This small molecule binds to this protein.
Small molecule (SMILES): OC[C@H]1O[C@@H](O)[C@@H](O)[C@@H](O)[C@@H]1O

Sequence of chain 1.F:
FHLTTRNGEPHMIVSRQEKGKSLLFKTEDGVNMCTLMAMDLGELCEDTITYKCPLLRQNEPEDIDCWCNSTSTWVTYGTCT

Binding-site contacts:
Ligand atom O6 contacts residue NAG1 of chain 1.Z at 4.5 Å.
Ligand atom O3 contacts residue BMA1 of chain 1.BA at 1.1 Å.
Ligand atom C1 contacts residue NAG1 of chain 1.Z at 1.7 Å.
Ligand atom C2 contacts residue NAG1 of chain 1.Z at 2.9 Å.
Ligand atom C2 contacts residue BMA1 of chain 1.BA at 3.2 Å.
Ligand atom O4 contacts residue BMA1 of chain 1.BA at 4.0 Å.
Ligand atom C5 contacts residue NAG1 of chain 1.Z at 3.8 Å.
Ligand atom O2 contacts residue BMA1 of chain 1.BA at 3.0 Å (h-bond).
Ligand atom O5 contacts residue NAG1 of chain 1.Z at 2.5 Å (h-bond).
Ligand atom C3 contacts residue NAG1 of chain 1.Z at 4.1 Å.
Ligand atom O2 contacts residue NAG1 of chain 1.Z at 3.4 Å (h-bond).
Ligand atom C3 contacts residue BMA1 of chain 1.BA at 2.5 Å.
Ligand atom C2 contacts residue HIS2 of chain 1.F at 4.5 Å.
Ligand atom C4 contacts residue BMA1 of chain 1.BA at 3.6 Å.
Ligand atom O2 contacts residue HIS2 of chain 1.F at 3.4 Å (h-bond).